This small molecule binds to this protein.
Small molecule (SMILES): O=c1ccn([C@@H]2O[C@H](CO[P](=O)(O)O[P](=O)(O)O[C@H]3O[C@H](CO)[C@H](O)[C@H](O)[C@H]3O)[C@@H](O)[C@H]2O)c(=O)[nH]1

Binding-site contacts:
Ligand atom O2A contacts residue ARG198 of chain 1.I at 2.7 Å (salt-bridge).
Ligand atom C6 contacts residue VAL199 of chain 1.I at 3.7 Å (hydrophobic).
Ligand atom O2B contacts residue TYR335 of chain 1.I at 3.0 Å (h-bond).
Ligand atom O2 contacts residue THR180 of chain 1.I at 3.3 Å (h-bond).
Ligand atom O2' contacts residue FAD1 of chain 1.AA at 3.6 Å.
Ligand atom N3 contacts residue TYR179 of chain 1.I at 3.4 Å.
Ligand atom O2' contacts residue ARG198 of chain 1.I at 2.9 Å (salt-bridge).
Ligand atom O3' contacts residue ARG198 of chain 1.I at 3.5 Å (salt-bridge).
Ligand atom C4' contacts residue TYR209 of chain 1.I at 3.7 Å (hydrophobic).
Ligand atom O4' contacts residue FAD1 of chain 1.AA at 3.1 Å (h-bond).
Ligand atom C4' contacts residue PHE210 of chain 1.I at 3.7 Å (hydrophobic).
Ligand atom C5D contacts residue ARG198 of chain 1.I at 3.6 Å.
Ligand atom C5' contacts residue ARG305 of chain 1.I at 3.4 Å.
Ligand atom C2 contacts residue TYR179 of chain 1.I at 3.6 Å (hydrophobic).
Ligand atom O2 contacts residue TYR179 of chain 1.I at 3.4 Å.
Ligand atom O2D contacts residue THR180 of chain 1.I at 3.1 Å (h-bond).
Ligand atom C1' contacts residue FAD1 of chain 1.AA at 3.5 Å.
Ligand atom C4 contacts residue TYR179 of chain 1.I at 3.7 Å (hydrophobic).
Ligand atom C5 contacts residue TYR209 of chain 1.I at 3.6 Å (hydrophobic).
Ligand atom O3' contacts residue PHE210 of chain 1.I at 3.0 Å.
Ligand atom O5' contacts residue FAD1 of chain 1.AA at 3.6 Å (h-bond).
Ligand atom O3B contacts residue ARG305 of chain 1.I at 3.1 Å (salt-bridge).
Ligand atom O4' contacts residue PHE210 of chain 1.I at 3.0 Å.
Ligand atom O1B contacts residue TYR335 of chain 1.I at 2.9 Å (h-bond).
Ligand atom O3A contacts residue TYR370 of chain 1.I at 3.0 Å (h-bond).
Ligand atom O2 contacts residue PHE176 of chain 1.I at 3.0 Å.
Ligand atom O6' contacts residue THR294 of chain 1.I at 3.6 Å (h-bond).
Ligand atom PB contacts residue TYR335 of chain 1.I at 3.6 Å.
Ligand atom O2B contacts residue TYR370 of chain 1.I at 3.1 Å (h-bond).
Ligand atom O1B contacts residue ARG305 of chain 1.I at 3.1 Å (salt-bridge).
Ligand atom O3D contacts residue TRP184 of chain 1.I at 3.0 Å (h-bond).
Ligand atom O5' contacts residue ARG305 of chain 1.I at 3.2 Å (salt-bridge).
Ligand atom O2 contacts residue PHE175 of chain 1.I at 3.5 Å (h-bond).
Ligand atom PB contacts residue TYR370 of chain 1.I at 3.5 Å.
Ligand atom O4 contacts residue ASN296 of chain 1.I at 3.0 Å (h-bond).
Ligand atom O6' contacts residue HIS109 of chain 1.I at 3.4 Å (h-bond).
Ligand atom C2' contacts residue FAD1 of chain 1.AA at 3.4 Å.
Ligand atom O1A contacts residue TYR209 of chain 1.I at 2.8 Å (h-bond).
Ligand atom O2D contacts residue TRP184 of chain 1.I at 3.1 Å (h-bond).
Ligand atom N3 contacts residue PHE175 of chain 1.I at 3.0 Å (h-bond).

Sequence of chain 1.I:
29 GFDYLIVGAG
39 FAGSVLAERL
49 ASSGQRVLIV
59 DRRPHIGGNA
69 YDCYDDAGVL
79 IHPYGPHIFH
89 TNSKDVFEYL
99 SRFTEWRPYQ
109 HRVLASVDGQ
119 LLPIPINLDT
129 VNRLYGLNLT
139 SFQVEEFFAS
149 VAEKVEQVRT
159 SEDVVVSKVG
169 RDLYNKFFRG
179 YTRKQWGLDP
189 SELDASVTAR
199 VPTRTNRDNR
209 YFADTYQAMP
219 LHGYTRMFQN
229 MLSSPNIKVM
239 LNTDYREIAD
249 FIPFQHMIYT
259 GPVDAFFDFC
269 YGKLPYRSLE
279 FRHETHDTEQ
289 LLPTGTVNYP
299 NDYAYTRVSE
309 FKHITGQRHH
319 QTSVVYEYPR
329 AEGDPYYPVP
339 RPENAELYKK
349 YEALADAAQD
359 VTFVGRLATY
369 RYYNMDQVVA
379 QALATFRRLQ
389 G